A protein and the small-molecule ligand that binds it are described below.
Small molecule (SMILES): CC(=O)N[C@H]1[C@H](O[C@H]2[C@H](O)[C@@H](NC(C)=O)CO[C@@H]2CO)O[C@H](CO)[C@@H](O[C@@H]2O[C@H](CO)[C@@H](O)[C@H](O)[C@@H]2O)[C@@H]1O

Sequence of chain 1.A:
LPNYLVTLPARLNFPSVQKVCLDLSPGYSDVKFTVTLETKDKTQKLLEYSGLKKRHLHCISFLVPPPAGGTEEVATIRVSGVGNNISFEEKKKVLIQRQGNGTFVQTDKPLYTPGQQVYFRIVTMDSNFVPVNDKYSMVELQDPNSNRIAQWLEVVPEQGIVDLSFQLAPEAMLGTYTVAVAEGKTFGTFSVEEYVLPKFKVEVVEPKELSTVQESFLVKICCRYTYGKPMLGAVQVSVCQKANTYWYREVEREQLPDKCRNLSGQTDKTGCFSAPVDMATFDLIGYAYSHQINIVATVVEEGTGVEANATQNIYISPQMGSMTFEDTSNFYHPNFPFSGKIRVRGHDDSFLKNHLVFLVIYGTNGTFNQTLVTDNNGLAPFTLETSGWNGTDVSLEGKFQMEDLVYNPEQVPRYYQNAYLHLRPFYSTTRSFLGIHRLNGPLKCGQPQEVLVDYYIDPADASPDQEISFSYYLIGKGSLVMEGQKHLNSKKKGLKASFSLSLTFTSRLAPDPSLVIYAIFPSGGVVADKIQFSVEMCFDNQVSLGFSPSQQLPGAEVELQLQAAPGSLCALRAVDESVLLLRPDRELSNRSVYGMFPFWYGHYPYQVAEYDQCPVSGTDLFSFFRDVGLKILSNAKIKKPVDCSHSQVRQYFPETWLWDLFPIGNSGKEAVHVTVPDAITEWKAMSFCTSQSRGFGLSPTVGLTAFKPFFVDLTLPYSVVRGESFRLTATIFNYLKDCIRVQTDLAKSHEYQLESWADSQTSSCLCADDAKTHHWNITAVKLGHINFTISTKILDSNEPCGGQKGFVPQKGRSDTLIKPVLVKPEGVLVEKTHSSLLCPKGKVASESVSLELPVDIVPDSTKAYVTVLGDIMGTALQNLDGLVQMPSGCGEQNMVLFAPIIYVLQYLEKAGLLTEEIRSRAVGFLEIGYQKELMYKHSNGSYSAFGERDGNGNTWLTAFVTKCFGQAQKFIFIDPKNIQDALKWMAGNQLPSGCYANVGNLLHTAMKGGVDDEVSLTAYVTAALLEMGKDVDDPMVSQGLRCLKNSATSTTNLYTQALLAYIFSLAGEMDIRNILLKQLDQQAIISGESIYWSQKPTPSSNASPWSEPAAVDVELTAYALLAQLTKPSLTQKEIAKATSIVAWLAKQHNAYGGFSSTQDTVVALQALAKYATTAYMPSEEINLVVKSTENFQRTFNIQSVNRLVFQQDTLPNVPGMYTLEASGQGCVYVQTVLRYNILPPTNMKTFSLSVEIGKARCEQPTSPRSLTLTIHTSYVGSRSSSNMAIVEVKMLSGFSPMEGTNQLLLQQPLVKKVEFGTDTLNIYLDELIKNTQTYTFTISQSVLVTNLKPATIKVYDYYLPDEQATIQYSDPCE

Binding-site contacts:
Ligand atom O7 contacts residue ASN310 of chain 1.A at 3.0 Å (h-bond).
Ligand atom O6 contacts residue GLN1365 of chain 1.A at 3.2 Å (h-bond).
Ligand atom C5 contacts residue GLN1365 of chain 1.A at 4.0 Å.
Ligand atom C6 contacts residue GLU1361 of chain 1.A at 3.4 Å.
Ligand atom C2 contacts residue GLN1365 of chain 1.A at 4.2 Å.
Ligand atom C1 contacts residue GLN1365 of chain 1.A at 3.9 Å.
Ligand atom C7 contacts residue ASN310 of chain 1.A at 3.1 Å.
Ligand atom O3 contacts residue GLN1365 of chain 1.A at 3.3 Å (h-bond).
Ligand atom C6 contacts residue GLN1365 of chain 1.A at 3.7 Å.
Ligand atom C4 contacts residue GLN1365 of chain 1.A at 4.2 Å.
Ligand atom C3 contacts residue ASN310 of chain 1.A at 3.8 Å.
Ligand atom C4 contacts residue ASN310 of chain 1.A at 4.2 Å.
Ligand atom O5 contacts residue ASN310 of chain 1.A at 2.4 Å (h-bond).
Ligand atom O5 contacts residue GLN1365 of chain 1.A at 3.2 Å (h-bond).
Ligand atom C8 contacts residue GLU1361 of chain 1.A at 4.0 Å.
Ligand atom C8 contacts residue THR312 of chain 1.A at 3.5 Å.
Ligand atom C3 contacts residue GLN1365 of chain 1.A at 4.4 Å.
Ligand atom C5 contacts residue ASN310 of chain 1.A at 3.7 Å.
Ligand atom O4 contacts residue GLN1365 of chain 1.A at 3.9 Å.
Ligand atom O2 contacts residue GLN1365 of chain 1.A at 3.5 Å (h-bond).
Ligand atom N2 contacts residue GLU1361 of chain 1.A at 4.1 Å.
Ligand atom C8 contacts residue ASN310 of chain 1.A at 4.3 Å.
Ligand atom C1 contacts residue ASN310 of chain 1.A at 1.4 Å.
Ligand atom C2 contacts residue ASN310 of chain 1.A at 2.4 Å.
Ligand atom O6 contacts residue GLU1361 of chain 1.A at 3.4 Å (salt-bridge).
Ligand atom N2 contacts residue ASN310 of chain 1.A at 2.9 Å (h-bond).